Sequence of chain 1.A:
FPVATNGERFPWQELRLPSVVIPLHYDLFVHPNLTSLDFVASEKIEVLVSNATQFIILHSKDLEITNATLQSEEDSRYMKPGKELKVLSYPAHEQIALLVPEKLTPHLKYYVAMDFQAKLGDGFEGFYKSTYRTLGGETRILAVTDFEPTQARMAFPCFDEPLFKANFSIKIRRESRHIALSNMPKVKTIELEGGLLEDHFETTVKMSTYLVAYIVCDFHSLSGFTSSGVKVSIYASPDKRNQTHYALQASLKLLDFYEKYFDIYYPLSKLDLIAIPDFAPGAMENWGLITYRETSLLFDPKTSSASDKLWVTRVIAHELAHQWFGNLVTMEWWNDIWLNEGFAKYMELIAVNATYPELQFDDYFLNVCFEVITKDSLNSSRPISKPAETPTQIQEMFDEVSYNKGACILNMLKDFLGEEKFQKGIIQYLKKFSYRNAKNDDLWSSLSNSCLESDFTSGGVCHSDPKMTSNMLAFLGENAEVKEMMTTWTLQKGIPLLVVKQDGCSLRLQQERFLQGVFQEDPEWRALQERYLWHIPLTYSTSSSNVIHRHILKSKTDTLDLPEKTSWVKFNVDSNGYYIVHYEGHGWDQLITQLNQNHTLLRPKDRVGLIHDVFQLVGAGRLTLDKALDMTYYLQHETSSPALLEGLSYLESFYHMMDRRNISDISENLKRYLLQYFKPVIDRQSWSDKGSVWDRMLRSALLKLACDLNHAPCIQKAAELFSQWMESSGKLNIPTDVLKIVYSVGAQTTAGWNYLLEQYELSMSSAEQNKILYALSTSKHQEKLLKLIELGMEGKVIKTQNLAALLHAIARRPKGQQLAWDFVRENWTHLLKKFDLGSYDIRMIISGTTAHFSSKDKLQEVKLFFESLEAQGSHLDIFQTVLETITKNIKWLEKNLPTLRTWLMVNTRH

A small-molecule ligand and the protein it binds are described below.
Small molecule (SMILES): CC(=O)N[C@@H]1[C@@H](O)[C@H](O)[C@@H](CO)O[C@H]1O

Binding-site contacts:
Ligand atom C5 contacts residue ASN103 of chain 1.A at 3.7 Å.
Ligand atom C1 contacts residue ASN103 of chain 1.A at 1.4 Å.
Ligand atom C3 contacts residue ASN103 of chain 1.A at 3.6 Å.
Ligand atom O3 contacts residue ASN103 of chain 1.A at 3.9 Å.
Ligand atom O7 contacts residue ASN103 of chain 1.A at 3.1 Å (h-bond).
Ligand atom C2 contacts residue ASN103 of chain 1.A at 2.4 Å.
Ligand atom O6 contacts residue ASN103 of chain 1.A at 4.2 Å.
Ligand atom N2 contacts residue ASN103 of chain 1.A at 3.2 Å (h-bond).
Ligand atom C4 contacts residue ASN103 of chain 1.A at 4.2 Å.
Ligand atom O5 contacts residue ASN103 of chain 1.A at 2.4 Å (h-bond).
Ligand atom C7 contacts residue ASN103 of chain 1.A at 3.5 Å.